Binding-site contacts:
Ligand atom O4 contacts residue LYS18 of chain 1.D at 3.7 Å.
Ligand atom C6 contacts residue LYS18 of chain 1.B at 3.0 Å.
Ligand atom C1 contacts residue GLU57 of chain 1.B at 3.9 Å.
Ligand atom C3' contacts residue LEU20 of chain 1.B at 3.5 Å (hydrophobic).
Ligand atom C6' contacts residue LYS18 of chain 1.D at 4.0 Å.
Ligand atom I5' contacts residue LEU20 of chain 1.D at 3.6 Å.
Ligand atom C5' contacts residue LEU20 of chain 1.D at 3.5 Å (hydrophobic).
Ligand atom I5' contacts residue ALA111 of chain 1.D at 3.7 Å.
Ligand atom C2' contacts residue LYS18 of chain 1.B at 3.7 Å.
Ligand atom C2' contacts residue LEU20 of chain 1.B at 3.8 Å (hydrophobic).
Ligand atom N contacts residue GLU57 of chain 1.B at 3.8 Å.
Ligand atom I3' contacts residue LEU20 of chain 1.B at 3.4 Å.
Ligand atom C7 contacts residue GLU57 of chain 1.B at 2.7 Å.
Ligand atom I3' contacts residue LEU112 of chain 1.B at 3.4 Å.
Ligand atom I5' contacts residue LEU112 of chain 1.D at 3.3 Å.
Ligand atom I3' contacts residue LYS18 of chain 1.B at 3.8 Å.
Ligand atom C2 contacts residue LYS18 of chain 1.B at 3.7 Å.
Ligand atom I5' contacts residue LEU113 of chain 1.D at 3.8 Å.
Ligand atom C contacts residue GLU57 of chain 1.B at 3.6 Å.
Ligand atom I5' contacts residue LYS18 of chain 1.D at 3.7 Å.
Ligand atom I3 contacts residue VAL124 of chain 1.B at 4.2 Å.
Ligand atom O contacts residue LYS18 of chain 1.B at 3.0 Å (salt-bridge).
Ligand atom C6' contacts residue LEU20 of chain 1.D at 3.5 Å (hydrophobic).
Ligand atom C3' contacts residue ALA111 of chain 1.B at 3.8 Å (hydrophobic).
Ligand atom C contacts residue LYS18 of chain 1.B at 3.9 Å.
Ligand atom C5 contacts residue LYS18 of chain 1.B at 3.6 Å.
Ligand atom C4 contacts residue LYS18 of chain 1.B at 3.8 Å.
Ligand atom CA contacts residue GLU57 of chain 1.B at 3.5 Å.
Ligand atom C7 contacts residue LYS18 of chain 1.B at 3.3 Å.
Ligand atom C3 contacts residue LYS18 of chain 1.B at 3.8 Å.
Ligand atom I3' contacts residue ALA111 of chain 1.B at 3.9 Å.
Ligand atom I5 contacts residue THR109 of chain 1.D at 4.2 Å.
Ligand atom C1 contacts residue LYS18 of chain 1.B at 3.3 Å.
Ligand atom C6' contacts residue ALA111 of chain 1.D at 4.1 Å (hydrophobic).
Ligand atom C2' contacts residue ALA111 of chain 1.B at 4.0 Å (hydrophobic).
Ligand atom I3 contacts residue THR109 of chain 1.B at 4.1 Å.
Ligand atom CA contacts residue LYS18 of chain 1.B at 4.2 Å.
Ligand atom C5' contacts residue ALA111 of chain 1.D at 3.8 Å (hydrophobic).
Ligand atom O contacts residue GLU57 of chain 1.B at 3.3 Å (salt-bridge).
Ligand atom I3' contacts residue LEU113 of chain 1.B at 3.8 Å.

Sequence of chain 1.B:
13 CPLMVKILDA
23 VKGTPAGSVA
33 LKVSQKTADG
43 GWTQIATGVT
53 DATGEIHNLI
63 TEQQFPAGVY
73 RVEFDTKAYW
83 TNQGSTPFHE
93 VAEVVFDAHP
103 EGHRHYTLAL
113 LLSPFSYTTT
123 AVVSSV

This small molecule binds to this protein.
Small molecule (SMILES): N[C@@H](Cc1cc(I)c(Oc2cc(I)c(O)c(I)c2)c(I)c1)C(=O)O

Sequence of chain 1.D:
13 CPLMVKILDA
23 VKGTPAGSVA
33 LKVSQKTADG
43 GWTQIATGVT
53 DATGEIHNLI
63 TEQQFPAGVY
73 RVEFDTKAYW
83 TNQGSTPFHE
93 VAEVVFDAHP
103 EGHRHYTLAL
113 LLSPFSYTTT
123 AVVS